Sequence of chain 1.C:
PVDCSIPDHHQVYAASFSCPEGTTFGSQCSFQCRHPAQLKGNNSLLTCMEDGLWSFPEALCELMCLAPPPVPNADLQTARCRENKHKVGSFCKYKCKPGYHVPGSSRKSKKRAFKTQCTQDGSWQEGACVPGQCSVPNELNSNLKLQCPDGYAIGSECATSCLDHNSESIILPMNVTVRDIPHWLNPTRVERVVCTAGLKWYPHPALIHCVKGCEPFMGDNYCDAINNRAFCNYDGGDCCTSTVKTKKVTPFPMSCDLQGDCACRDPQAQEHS

The protein below binds the small molecule below.
Small molecule (SMILES): CC(=O)N[C@@H]1[C@@H](O)[C@H](O)[C@@H](CO)O[C@H]1O

Binding-site contacts:
Ligand atom C7 contacts residue ASN1242 of chain 1.C at 3.2 Å.
Ligand atom C1 contacts residue ASN1242 of chain 1.C at 1.4 Å.
Ligand atom C2 contacts residue ASN1242 of chain 1.C at 2.4 Å.
Ligand atom N2 contacts residue ASN1242 of chain 1.C at 2.8 Å (h-bond).
Ligand atom C5 contacts residue ASN1242 of chain 1.C at 3.7 Å.
Ligand atom C4 contacts residue ASN1242 of chain 1.C at 4.2 Å.
Ligand atom O6 contacts residue ASN1242 of chain 1.C at 4.2 Å.
Ligand atom O7 contacts residue ASN1242 of chain 1.C at 3.3 Å (h-bond).
Ligand atom C8 contacts residue ASN1242 of chain 1.C at 4.3 Å.
Ligand atom O5 contacts residue ASN1242 of chain 1.C at 2.4 Å (h-bond).
Ligand atom C3 contacts residue ASN1242 of chain 1.C at 3.8 Å.